Binding-site contacts:
Ligand atom O6 contacts residue SER721 of chain 1.D at 2.2 Å (h-bond).
Ligand atom C15 contacts residue VAL766 of chain 1.D at 3.9 Å (hydrophobic).
Ligand atom O contacts residue THR545 of chain 1.D at 3.7 Å.
Ligand atom N contacts residue THR545 of chain 1.D at 3.4 Å.
Ligand atom O2 contacts residue THR545 of chain 1.D at 2.3 Å (h-bond).
Ligand atom O3 contacts residue SER721 of chain 1.D at 3.3 Å (h-bond).
Ligand atom C13 contacts residue GLU444 of chain 1.D at 4.3 Å.
Ligand atom CA contacts residue THR545 of chain 1.D at 3.6 Å.
Ligand atom O2 contacts residue ARG550 of chain 1.D at 3.3 Å (salt-bridge).
Ligand atom O contacts residue HIS517 of chain 1.D at 3.7 Å.
Ligand atom C contacts residue THR545 of chain 1.D at 3.0 Å.
Ligand atom C16 contacts residue HIS517 of chain 1.D at 4.2 Å.
Ligand atom P contacts residue THR722 of chain 1.D at 3.5 Å.
Ligand atom O2 contacts residue SER543 of chain 1.D at 4.3 Å.
Ligand atom C9 contacts residue SER721 of chain 1.D at 4.4 Å.
Ligand atom C contacts residue HIS517 of chain 1.D at 4.2 Å.
Ligand atom CL6 contacts residue PRO446 of chain 1.D at 3.4 Å.
Ligand atom CL6 contacts residue GLU444 of chain 1.D at 3.6 Å.
Ligand atom C5 contacts residue SER721 of chain 1.D at 3.6 Å.
Ligand atom C4 contacts residue SER721 of chain 1.D at 3.2 Å.
Ligand atom P contacts residue SER721 of chain 1.D at 3.1 Å.
Ligand atom C10 contacts residue VAL766 of chain 1.D at 4.3 Å (hydrophobic).
Ligand atom CL0 contacts residue TYR793 of chain 1.D at 3.4 Å.
Ligand atom C1 contacts residue SER721 of chain 1.D at 3.1 Å.
Ligand atom O4 contacts residue TYR762 of chain 1.D at 3.6 Å.
Ligand atom O4 contacts residue THR722 of chain 1.D at 3.4 Å (h-bond).
Ligand atom O5 contacts residue THR722 of chain 1.D at 2.5 Å (h-bond).
Ligand atom N contacts residue TYR793 of chain 1.D at 3.8 Å.
Ligand atom CL6 contacts residue ALA445 of chain 1.D at 3.9 Å.
Ligand atom CL0 contacts residue VAL766 of chain 1.D at 3.7 Å.
Ligand atom O5 contacts residue GLY720 of chain 1.D at 3.3 Å.
Ligand atom C11 contacts residue GLU444 of chain 1.D at 3.7 Å.
Ligand atom C14 contacts residue GLU444 of chain 1.D at 3.4 Å.
Ligand atom CL0 contacts residue ASP763 of chain 1.D at 3.4 Å.
Ligand atom C1 contacts residue THR722 of chain 1.D at 3.7 Å.
Ligand atom O2 contacts residue LEU544 of chain 1.D at 3.2 Å.
Ligand atom O contacts residue ARG550 of chain 1.D at 2.9 Å (salt-bridge).
Ligand atom C contacts residue ARG550 of chain 1.D at 3.7 Å.
Ligand atom C contacts residue LEU544 of chain 1.D at 4.2 Å (hydrophobic).
Ligand atom O5 contacts residue SER721 of chain 1.D at 2.5 Å (h-bond).

The protein below binds the small molecule below.
Small molecule (SMILES): N[C@@H](Cc1cc(-c2ccc(Cl)cc2Cl)cc(CP(=O)(O)O)c1O)C(=O)O

Sequence of chain 1.D:
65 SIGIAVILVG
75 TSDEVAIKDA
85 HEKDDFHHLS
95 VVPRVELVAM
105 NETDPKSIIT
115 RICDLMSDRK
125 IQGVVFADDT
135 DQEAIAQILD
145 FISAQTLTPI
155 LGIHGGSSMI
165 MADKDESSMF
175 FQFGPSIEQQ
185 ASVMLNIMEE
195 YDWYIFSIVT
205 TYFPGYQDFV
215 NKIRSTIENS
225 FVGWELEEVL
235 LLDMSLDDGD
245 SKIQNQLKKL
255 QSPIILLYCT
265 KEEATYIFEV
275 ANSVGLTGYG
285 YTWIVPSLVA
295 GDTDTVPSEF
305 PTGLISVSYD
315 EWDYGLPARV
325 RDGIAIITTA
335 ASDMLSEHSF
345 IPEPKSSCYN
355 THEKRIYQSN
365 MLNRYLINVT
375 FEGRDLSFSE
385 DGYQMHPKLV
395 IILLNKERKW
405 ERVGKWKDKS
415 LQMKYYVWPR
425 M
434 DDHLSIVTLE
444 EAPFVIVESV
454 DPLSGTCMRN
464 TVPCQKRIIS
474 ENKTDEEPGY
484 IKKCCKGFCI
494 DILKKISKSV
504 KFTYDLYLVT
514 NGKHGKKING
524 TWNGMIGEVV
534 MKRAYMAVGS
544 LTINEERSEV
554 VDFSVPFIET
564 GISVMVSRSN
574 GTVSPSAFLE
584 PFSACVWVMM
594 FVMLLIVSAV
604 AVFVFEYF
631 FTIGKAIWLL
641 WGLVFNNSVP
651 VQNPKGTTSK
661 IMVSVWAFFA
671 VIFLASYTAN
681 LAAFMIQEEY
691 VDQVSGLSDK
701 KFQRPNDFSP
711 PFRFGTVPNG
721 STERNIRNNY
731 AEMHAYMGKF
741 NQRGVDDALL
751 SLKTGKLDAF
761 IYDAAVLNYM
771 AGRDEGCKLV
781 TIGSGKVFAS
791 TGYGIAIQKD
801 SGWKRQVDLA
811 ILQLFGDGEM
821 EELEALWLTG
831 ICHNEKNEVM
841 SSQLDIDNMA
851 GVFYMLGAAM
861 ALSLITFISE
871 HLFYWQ